Binding-site contacts:
Ligand atom C8 contacts residue SER76 of chain 1.A at 2.9 Å.
Ligand atom C7 contacts residue LYS74 of chain 1.A at 3.9 Å.
Ligand atom O3 contacts residue LYS74 of chain 1.A at 3.5 Å (salt-bridge).
Ligand atom C4 contacts residue ASN94 of chain 1.A at 3.3 Å.
Ligand atom C2 contacts residue LYS74 of chain 1.A at 3.6 Å.
Ligand atom O2 contacts residue LYS74 of chain 1.A at 3.4 Å.
Ligand atom C4 contacts residue SER76 of chain 1.A at 3.8 Å.
Ligand atom N1 contacts residue LYS74 of chain 1.A at 4.3 Å.
Ligand atom C5 contacts residue LYS74 of chain 1.A at 3.8 Å.
Ligand atom O4 contacts residue SER76 of chain 1.A at 3.4 Å (h-bond).
Ligand atom C4 contacts residue LYS75 of chain 1.A at 3.6 Å.
Ligand atom C5 contacts residue SER76 of chain 1.A at 2.5 Å.
Ligand atom C5 contacts residue ASN94 of chain 1.A at 4.2 Å.
Ligand atom O2 contacts residue LYS75 of chain 1.A at 2.3 Å.
Ligand atom C4 contacts residue LYS74 of chain 1.A at 4.3 Å.
Ligand atom C1 contacts residue LYS74 of chain 1.A at 3.9 Å.
Ligand atom O2 contacts residue SER76 of chain 1.A at 1.3 Å (h-bond).
Ligand atom C8 contacts residue LYS74 of chain 1.A at 4.1 Å.
Ligand atom C6 contacts residue LYS74 of chain 1.A at 3.9 Å.
Ligand atom C5 contacts residue LYS75 of chain 1.A at 3.3 Å.
Ligand atom C2 contacts residue SER76 of chain 1.A at 3.2 Å.
Ligand atom N1 contacts residue SER76 of chain 1.A at 3.2 Å.
Ligand atom O5 contacts residue SER76 of chain 1.A at 3.0 Å (h-bond).
Ligand atom O2 contacts residue GLU77 of chain 1.A at 3.9 Å.
Ligand atom O5 contacts residue LYS74 of chain 1.A at 3.1 Å (salt-bridge).

This protein binds this small molecule.
Small molecule (SMILES): O=C(O)[C@H]1/C(=C/CO)O[C@@H]2CC(=O)N21

Sequence of chain 1.A:
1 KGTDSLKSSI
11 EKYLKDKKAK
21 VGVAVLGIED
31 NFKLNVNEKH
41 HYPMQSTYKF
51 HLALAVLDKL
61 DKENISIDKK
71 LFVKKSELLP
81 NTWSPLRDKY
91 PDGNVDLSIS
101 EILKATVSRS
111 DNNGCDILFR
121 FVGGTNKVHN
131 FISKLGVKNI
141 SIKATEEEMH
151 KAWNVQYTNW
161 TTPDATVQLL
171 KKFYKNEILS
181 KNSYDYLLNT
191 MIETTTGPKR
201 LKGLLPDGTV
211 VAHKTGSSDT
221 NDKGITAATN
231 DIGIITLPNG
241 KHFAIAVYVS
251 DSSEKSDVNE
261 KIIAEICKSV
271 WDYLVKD